Sequence of chain 1.A:
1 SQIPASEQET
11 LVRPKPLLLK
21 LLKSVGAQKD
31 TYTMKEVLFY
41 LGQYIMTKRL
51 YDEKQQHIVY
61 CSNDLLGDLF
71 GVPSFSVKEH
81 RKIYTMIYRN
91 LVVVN

Binding-site contacts:
Ligand atom CD contacts residue VAL77 of chain 1.A at 3.6 Å (hydrophobic).
Ligand atom OE1 contacts residue LYS35 of chain 1.A at 3.5 Å.
Ligand atom C contacts residue TYR84 of chain 1.A at 3.6 Å (hydrophobic).
Ligand atom CH2 contacts residue VAL77 of chain 1.A at 3.4 Å (hydrophobic).
Ligand atom CB contacts residue WHL1 of chain 1.I at 3.6 Å.
Ligand atom SG contacts residue EDO1 of chain 1.J at 3.5 Å (h-bond).
Ligand atom CZ3 contacts residue ILE45 of chain 1.A at 3.5 Å (hydrophobic).
Ligand atom CG contacts residue LYS35 of chain 1.A at 3.6 Å.
Ligand atom CD1 contacts residue TYR51 of chain 1.A at 3.6 Å (hydrophobic).
Ligand atom CE2 contacts residue HIS57 of chain 1.A at 3.5 Å.
Ligand atom NE1 contacts residue TYR51 of chain 1.A at 3.4 Å.
Ligand atom CZ2 contacts residue GLN56 of chain 1.A at 3.4 Å.
Ligand atom OH contacts residue HIS57 of chain 1.A at 3.1 Å.
Ligand atom C contacts residue EDO1 of chain 1.K at 3.5 Å.
Ligand atom NE1 contacts residue GLN56 of chain 1.A at 2.7 Å (h-bond).
Ligand atom SG contacts residue WHL1 of chain 1.I at 2.8 Å.
Ligand atom OE1 contacts residue HIS80 of chain 1.A at 2.7 Å (h-bond).
Ligand atom CA contacts residue TYR84 of chain 1.A at 3.5 Å (hydrophobic).
Ligand atom O contacts residue TYR84 of chain 1.A at 2.9 Å (h-bond).
Ligand atom N contacts residue TYR84 of chain 1.A at 3.4 Å (h-bond).
Ligand atom O contacts residue EDO1 of chain 1.K at 3.0 Å.
Ligand atom OE1 contacts residue WHL1 of chain 1.I at 3.2 Å (h-bond).
Ligand atom CG1 contacts residue EDO1 of chain 1.K at 3.4 Å.
Ligand atom CG contacts residue HIS80 of chain 1.A at 3.4 Å.
Ligand atom CD contacts residue LYS35 of chain 1.A at 3.6 Å.
Ligand atom CG contacts residue LEU38 of chain 1.A at 3.6 Å (hydrophobic).
Ligand atom CD contacts residue HIS80 of chain 1.A at 3.5 Å.
Ligand atom CH2 contacts residue ILE45 of chain 1.A at 3.5 Å (hydrophobic).
Ligand atom OE1 contacts residue SO41 of chain 1.G at 2.7 Å (h-bond).
Ligand atom CB contacts residue TYR84 of chain 1.A at 3.2 Å (hydrophobic).
Ligand atom CE2 contacts residue GLN56 of chain 1.A at 3.4 Å.
Ligand atom C contacts residue TYR84 of chain 1.A at 3.3 Å (hydrophobic).
Ligand atom CB contacts residue LEU38 of chain 1.A at 3.5 Å (hydrophobic).
Ligand atom CA contacts residue TYR84 of chain 1.A at 3.6 Å (hydrophobic).
Ligand atom CB contacts residue WHL1 of chain 1.I at 3.5 Å.
Ligand atom CZ2 contacts residue VAL77 of chain 1.A at 3.6 Å (hydrophobic).
Ligand atom CG contacts residue TYR84 of chain 1.A at 3.6 Å (hydrophobic).
Ligand atom O contacts residue EDO1 of chain 1.K at 2.3 Å (h-bond).
Ligand atom CZ contacts residue HIS57 of chain 1.A at 3.3 Å.
Ligand atom CD contacts residue SO41 of chain 1.G at 3.6 Å.

A protein and the small-molecule ligand that binds it are described below.
Small molecule (SMILES): CCCC[C@@H](NC(=O)[C@@H](C)NC(=O)[C@@H](C)NC(=O)[C@@H](CCC(=O)O)NC(=O)[C@@H](CCCC)NC(=O)[C@@H](CS)NC(=O)[C@@H](CCC(=O)O)NC(=O)[C@@H](Cc1ccc(O)cc1)NC(=O)[C@@H](Cc1c[nH]c2ccccc12)NC(=O)[C@@H](C)NC(=O)[C@H]1CCCN1C(=O)[C@H](N)CC(=O)O)C(=O)N[C@H](CCCC)C(=O)N[C@H](CS)C(=O)N[C@H](CCC(N)=O)C(=O)N[C@H](CCC(N)=O)C(=O)N[C@@H](C=O)C(C)C